Binding-site contacts:
Ligand atom O5 contacts residue ASP307 of chain 1.B at 3.2 Å (salt-bridge).
Ligand atom C1 contacts residue ASP307 of chain 1.B at 4.2 Å.
Ligand atom N2 contacts residue TYR305 of chain 1.B at 4.2 Å.
Ligand atom O5 contacts residue ASN326 of chain 1.B at 2.0 Å (h-bond).
Ligand atom C7 contacts residue ILE327 of chain 1.B at 4.4 Å (hydrophobic).
Ligand atom C6 contacts residue ASP307 of chain 1.B at 3.7 Å.
Ligand atom O7 contacts residue ASN326 of chain 1.B at 3.9 Å.
Ligand atom C8 contacts residue ILE327 of chain 1.B at 3.4 Å (hydrophobic).
Ligand atom C3 contacts residue ASN326 of chain 1.B at 3.6 Å.
Ligand atom C8 contacts residue TYR305 of chain 1.B at 3.6 Å (hydrophobic).
Ligand atom C7 contacts residue ASN326 of chain 1.B at 3.6 Å.
Ligand atom C1 contacts residue ASN326 of chain 1.B at 1.2 Å.
Ligand atom N2 contacts residue ILE327 of chain 1.B at 4.3 Å.
Ligand atom O6 contacts residue ASP307 of chain 1.B at 2.5 Å (salt-bridge).
Ligand atom C6 contacts residue ASN326 of chain 1.B at 4.4 Å.
Ligand atom C4 contacts residue ASN326 of chain 1.B at 4.0 Å.
Ligand atom C1 contacts residue TYR305 of chain 1.B at 4.3 Å (hydrophobic).
Ligand atom C2 contacts residue ASN326 of chain 1.B at 2.3 Å.
Ligand atom C5 contacts residue ASP307 of chain 1.B at 4.1 Å.
Ligand atom C8 contacts residue THR328 of chain 1.B at 4.1 Å.
Ligand atom N2 contacts residue ASN326 of chain 1.B at 2.9 Å (h-bond).
Ligand atom C7 contacts residue TYR305 of chain 1.B at 3.5 Å (hydrophobic).
Ligand atom O6 contacts residue ASN326 of chain 1.B at 4.1 Å.
Ligand atom O7 contacts residue TYR305 of chain 1.B at 3.5 Å.
Ligand atom C5 contacts residue ASN326 of chain 1.B at 3.4 Å.

Sequence of chain 1.B:
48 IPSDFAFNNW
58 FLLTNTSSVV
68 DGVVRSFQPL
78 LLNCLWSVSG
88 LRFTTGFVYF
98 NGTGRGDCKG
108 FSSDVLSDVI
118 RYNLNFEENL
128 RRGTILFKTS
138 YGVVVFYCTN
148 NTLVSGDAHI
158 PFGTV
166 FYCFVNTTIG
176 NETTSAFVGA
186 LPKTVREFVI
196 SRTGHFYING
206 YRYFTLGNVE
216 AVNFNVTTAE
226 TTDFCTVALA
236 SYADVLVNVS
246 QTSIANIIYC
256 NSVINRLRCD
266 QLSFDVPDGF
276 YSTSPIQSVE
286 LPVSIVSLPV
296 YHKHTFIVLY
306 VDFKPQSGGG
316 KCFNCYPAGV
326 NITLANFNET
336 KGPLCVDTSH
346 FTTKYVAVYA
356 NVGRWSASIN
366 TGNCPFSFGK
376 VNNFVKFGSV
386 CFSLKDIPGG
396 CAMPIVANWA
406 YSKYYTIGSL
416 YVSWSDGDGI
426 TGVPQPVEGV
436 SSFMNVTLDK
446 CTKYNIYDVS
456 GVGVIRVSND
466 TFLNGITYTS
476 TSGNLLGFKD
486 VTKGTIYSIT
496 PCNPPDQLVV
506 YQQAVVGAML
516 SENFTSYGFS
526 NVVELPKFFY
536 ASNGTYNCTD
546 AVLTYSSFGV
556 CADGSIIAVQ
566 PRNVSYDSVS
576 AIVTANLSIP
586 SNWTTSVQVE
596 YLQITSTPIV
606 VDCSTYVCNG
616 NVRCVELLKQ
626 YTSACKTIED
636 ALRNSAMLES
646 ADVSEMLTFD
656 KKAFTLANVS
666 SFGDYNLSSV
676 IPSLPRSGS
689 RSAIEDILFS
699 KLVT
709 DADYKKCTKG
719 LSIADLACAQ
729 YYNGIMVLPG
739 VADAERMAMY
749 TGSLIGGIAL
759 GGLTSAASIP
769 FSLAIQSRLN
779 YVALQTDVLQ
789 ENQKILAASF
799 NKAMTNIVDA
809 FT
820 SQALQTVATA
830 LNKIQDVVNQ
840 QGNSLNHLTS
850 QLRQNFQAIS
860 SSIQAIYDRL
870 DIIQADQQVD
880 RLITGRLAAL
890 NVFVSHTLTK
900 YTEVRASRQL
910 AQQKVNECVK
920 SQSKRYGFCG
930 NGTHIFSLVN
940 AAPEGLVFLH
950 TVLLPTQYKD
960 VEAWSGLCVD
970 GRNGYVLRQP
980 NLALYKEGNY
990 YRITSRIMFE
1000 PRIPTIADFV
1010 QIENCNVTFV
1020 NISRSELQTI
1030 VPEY

The small molecule below binds the protein below.
Small molecule (SMILES): CC(=O)N[C@@H]1[C@@H](O)[C@H](O)[C@@H](CO)O[C@H]1O